Binding-site contacts:
Ligand atom C5 contacts residue ASN340 of chain 1.B at 3.7 Å.
Ligand atom N2 contacts residue ASN340 of chain 1.B at 2.9 Å (h-bond).
Ligand atom O5 contacts residue ASN340 of chain 1.B at 2.4 Å (h-bond).
Ligand atom C4 contacts residue ASN340 of chain 1.B at 4.3 Å.
Ligand atom O7 contacts residue ASP336 of chain 1.B at 4.0 Å.
Ligand atom C3 contacts residue ASN340 of chain 1.B at 3.8 Å.
Ligand atom C2 contacts residue ASN340 of chain 1.B at 2.5 Å.
Ligand atom C1 contacts residue ASN340 of chain 1.B at 1.5 Å.
Ligand atom O7 contacts residue ASN340 of chain 1.B at 3.8 Å.
Ligand atom C7 contacts residue ASN340 of chain 1.B at 3.6 Å.
Ligand atom C8 contacts residue PHE339 of chain 1.B at 3.7 Å (hydrophobic).

This small molecule binds to this protein.
Small molecule (SMILES): CC(=O)N[C@@H]1[C@@H](O)[C@H](O)[C@@H](CO)O[C@H]1O

Sequence of chain 1.B:
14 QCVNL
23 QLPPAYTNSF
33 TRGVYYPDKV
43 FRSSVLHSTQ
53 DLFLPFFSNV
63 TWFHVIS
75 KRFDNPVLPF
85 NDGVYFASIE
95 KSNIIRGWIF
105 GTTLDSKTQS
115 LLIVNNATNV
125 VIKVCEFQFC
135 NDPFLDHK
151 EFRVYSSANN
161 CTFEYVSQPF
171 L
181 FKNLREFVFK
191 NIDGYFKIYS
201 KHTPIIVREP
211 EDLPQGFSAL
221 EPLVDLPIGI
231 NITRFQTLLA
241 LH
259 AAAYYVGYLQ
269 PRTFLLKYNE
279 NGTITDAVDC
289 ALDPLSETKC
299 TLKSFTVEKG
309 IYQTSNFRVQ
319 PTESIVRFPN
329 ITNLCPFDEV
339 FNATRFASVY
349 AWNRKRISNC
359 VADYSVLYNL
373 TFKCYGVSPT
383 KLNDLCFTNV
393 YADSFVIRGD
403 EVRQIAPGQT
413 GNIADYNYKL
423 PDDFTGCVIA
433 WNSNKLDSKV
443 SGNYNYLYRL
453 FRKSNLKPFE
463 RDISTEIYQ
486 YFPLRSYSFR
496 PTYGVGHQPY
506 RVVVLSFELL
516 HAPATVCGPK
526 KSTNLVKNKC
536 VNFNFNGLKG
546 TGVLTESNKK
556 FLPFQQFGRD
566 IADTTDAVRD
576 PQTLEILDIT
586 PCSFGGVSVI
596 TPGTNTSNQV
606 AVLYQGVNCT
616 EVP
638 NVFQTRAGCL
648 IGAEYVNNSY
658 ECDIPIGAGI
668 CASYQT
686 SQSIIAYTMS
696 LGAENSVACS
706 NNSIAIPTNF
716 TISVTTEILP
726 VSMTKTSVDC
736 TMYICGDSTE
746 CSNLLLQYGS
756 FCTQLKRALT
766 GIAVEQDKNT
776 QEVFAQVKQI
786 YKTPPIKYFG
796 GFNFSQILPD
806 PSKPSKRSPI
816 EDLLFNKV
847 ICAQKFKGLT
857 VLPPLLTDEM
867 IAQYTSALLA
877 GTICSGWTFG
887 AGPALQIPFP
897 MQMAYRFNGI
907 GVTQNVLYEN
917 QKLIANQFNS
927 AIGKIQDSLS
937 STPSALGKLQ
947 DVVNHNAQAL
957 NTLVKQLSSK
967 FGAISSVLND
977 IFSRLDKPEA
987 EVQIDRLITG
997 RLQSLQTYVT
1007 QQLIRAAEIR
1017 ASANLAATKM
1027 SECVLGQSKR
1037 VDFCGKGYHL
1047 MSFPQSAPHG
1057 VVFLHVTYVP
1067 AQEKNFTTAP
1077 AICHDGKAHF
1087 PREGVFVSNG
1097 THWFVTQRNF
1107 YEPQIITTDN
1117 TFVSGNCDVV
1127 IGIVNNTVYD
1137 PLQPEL